Sequence of chain 1.D:
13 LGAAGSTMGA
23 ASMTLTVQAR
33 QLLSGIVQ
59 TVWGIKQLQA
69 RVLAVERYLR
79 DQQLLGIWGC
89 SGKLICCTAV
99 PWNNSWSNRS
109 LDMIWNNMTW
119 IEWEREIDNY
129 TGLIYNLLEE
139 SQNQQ

This small molecule binds to this protein.
Small molecule (SMILES): CC(=O)N[C@H]1[C@H](O[C@H]2[C@H](O)[C@@H](NC(C)=O)CO[C@@H]2CO)O[C@H](CO)[C@@H](O)[C@@H]1O

Binding-site contacts:
Ligand atom C4 contacts residue ASN115 of chain 1.D at 4.4 Å.
Ligand atom C8 contacts residue THR19 of chain 1.D at 4.5 Å.
Ligand atom O7 contacts residue ASN115 of chain 1.D at 3.5 Å (h-bond).
Ligand atom N2 contacts residue ASN115 of chain 1.D at 3.0 Å (h-bond).
Ligand atom C5 contacts residue ASN115 of chain 1.D at 3.8 Å.
Ligand atom C2 contacts residue ASN115 of chain 1.D at 2.5 Å.
Ligand atom C7 contacts residue ASN115 of chain 1.D at 3.4 Å.
Ligand atom O5 contacts residue ASN115 of chain 1.D at 2.5 Å (h-bond).
Ligand atom C1 contacts residue ASN115 of chain 1.D at 1.5 Å.
Ligand atom C8 contacts residue ASN115 of chain 1.D at 3.1 Å.
Ligand atom O7 contacts residue ASN114 of chain 1.D at 3.8 Å.
Ligand atom C3 contacts residue ASN115 of chain 1.D at 3.9 Å.